Sequence of chain 1.F:
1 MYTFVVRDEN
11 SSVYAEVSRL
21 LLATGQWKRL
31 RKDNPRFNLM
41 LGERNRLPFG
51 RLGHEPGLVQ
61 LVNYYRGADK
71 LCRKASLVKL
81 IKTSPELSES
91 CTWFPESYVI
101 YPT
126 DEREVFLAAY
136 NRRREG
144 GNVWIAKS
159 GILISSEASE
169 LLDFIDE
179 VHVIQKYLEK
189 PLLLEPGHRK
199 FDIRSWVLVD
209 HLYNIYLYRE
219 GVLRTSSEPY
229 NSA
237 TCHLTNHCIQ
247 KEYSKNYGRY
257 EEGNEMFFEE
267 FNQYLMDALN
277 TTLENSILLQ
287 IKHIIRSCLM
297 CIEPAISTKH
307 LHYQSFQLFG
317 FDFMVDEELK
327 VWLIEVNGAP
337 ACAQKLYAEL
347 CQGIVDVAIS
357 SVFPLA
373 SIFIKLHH

The protein below binds the small molecule below.
Small molecule (SMILES): Nc1ncnc2c1ncn2[C@@H]1O[C@H](CO[P](=O)(O)O[P](=O)(O)CP(=O)(O)O)[C@@H](O)[C@H]1O

Binding-site contacts:
Ligand atom O2B contacts residue MG1 of chain 1.T at 2.5 Å.
Ligand atom N3 contacts residue TYR185 of chain 1.F at 3.5 Å.
Ligand atom C2 contacts residue LEU186 of chain 1.F at 3.6 Å (hydrophobic).
Ligand atom O2' contacts residue THR241 of chain 1.F at 3.1 Å (h-bond).
Ligand atom O2B contacts residue GLU331 of chain 1.F at 2.4 Å (salt-bridge).
Ligand atom O2A contacts residue LYS74 of chain 1.F at 3.4 Å.
Ligand atom PB contacts residue MG1 of chain 1.T at 3.6 Å.
Ligand atom O1G contacts residue GLU331 of chain 1.F at 2.6 Å (salt-bridge).
Ligand atom O1G contacts residue MG1 of chain 1.T at 2.6 Å.
Ligand atom C3B contacts residue ASN242 of chain 1.F at 3.3 Å.
Ligand atom O3G contacts residue GLU331 of chain 1.F at 2.6 Å (salt-bridge).
Ligand atom O2' contacts residue HIS239 of chain 1.F at 3.7 Å.
Ligand atom O1G contacts residue ASN333 of chain 1.F at 3.0 Å (h-bond).
Ligand atom O1A contacts residue GLU331 of chain 1.F at 3.5 Å (salt-bridge).
Ligand atom N7 contacts residue LYS150 of chain 1.F at 3.2 Å (salt-bridge).
Ligand atom O2A contacts residue LYS150 of chain 1.F at 3.1 Å.
Ligand atom N6 contacts residue GLN183 of chain 1.F at 3.1 Å (h-bond).
Ligand atom C8 contacts residue ILE148 of chain 1.F at 3.7 Å (hydrophobic).
Ligand atom N1 contacts residue TYR185 of chain 1.F at 3.6 Å.
Ligand atom O2B contacts residue LYS74 of chain 1.F at 3.2 Å (salt-bridge).
Ligand atom O2G contacts residue ARG222 of chain 1.F at 3.7 Å.
Ligand atom N1 contacts residue LEU186 of chain 1.F at 2.9 Å (h-bond).
Ligand atom PG contacts residue GLU331 of chain 1.F at 3.1 Å.
Ligand atom C3' contacts residue THR241 of chain 1.F at 3.4 Å.
Ligand atom O2G contacts residue ARG202 of chain 1.F at 3.6 Å.
Ligand atom PG contacts residue ASP318 of chain 1.F at 3.5 Å.
Ligand atom O1B contacts residue MG1 of chain 1.T at 3.6 Å.
Ligand atom O3G contacts residue ARG222 of chain 1.F at 3.5 Å (salt-bridge).
Ligand atom C3' contacts residue ASP200 of chain 1.F at 3.7 Å.
Ligand atom C2 contacts residue LYS198 of chain 1.F at 3.8 Å.
Ligand atom O3' contacts residue THR241 of chain 1.F at 2.1 Å (h-bond).
Ligand atom C2 contacts residue TYR185 of chain 1.F at 3.5 Å (hydrophobic).
Ligand atom N7 contacts residue ILE148 of chain 1.F at 3.5 Å.
Ligand atom O3' contacts residue ASP200 of chain 1.F at 2.5 Å (salt-bridge).
Ligand atom C5' contacts residue ASN242 of chain 1.F at 3.2 Å.
Ligand atom O3G contacts residue ASP318 of chain 1.F at 2.2 Å (salt-bridge).
Ligand atom N3 contacts residue LYS198 of chain 1.F at 3.2 Å (salt-bridge).
Ligand atom N6 contacts residue ILE148 of chain 1.F at 3.7 Å.
Ligand atom O4' contacts residue LEU240 of chain 1.F at 3.5 Å.
Ligand atom N6 contacts residue LYS184 of chain 1.F at 3.0 Å (salt-bridge).